A small-molecule ligand and the protein it binds are described below.
Small molecule (SMILES): O=C(O)[C@H]1CCCN1

Sequence of chain 1.A:
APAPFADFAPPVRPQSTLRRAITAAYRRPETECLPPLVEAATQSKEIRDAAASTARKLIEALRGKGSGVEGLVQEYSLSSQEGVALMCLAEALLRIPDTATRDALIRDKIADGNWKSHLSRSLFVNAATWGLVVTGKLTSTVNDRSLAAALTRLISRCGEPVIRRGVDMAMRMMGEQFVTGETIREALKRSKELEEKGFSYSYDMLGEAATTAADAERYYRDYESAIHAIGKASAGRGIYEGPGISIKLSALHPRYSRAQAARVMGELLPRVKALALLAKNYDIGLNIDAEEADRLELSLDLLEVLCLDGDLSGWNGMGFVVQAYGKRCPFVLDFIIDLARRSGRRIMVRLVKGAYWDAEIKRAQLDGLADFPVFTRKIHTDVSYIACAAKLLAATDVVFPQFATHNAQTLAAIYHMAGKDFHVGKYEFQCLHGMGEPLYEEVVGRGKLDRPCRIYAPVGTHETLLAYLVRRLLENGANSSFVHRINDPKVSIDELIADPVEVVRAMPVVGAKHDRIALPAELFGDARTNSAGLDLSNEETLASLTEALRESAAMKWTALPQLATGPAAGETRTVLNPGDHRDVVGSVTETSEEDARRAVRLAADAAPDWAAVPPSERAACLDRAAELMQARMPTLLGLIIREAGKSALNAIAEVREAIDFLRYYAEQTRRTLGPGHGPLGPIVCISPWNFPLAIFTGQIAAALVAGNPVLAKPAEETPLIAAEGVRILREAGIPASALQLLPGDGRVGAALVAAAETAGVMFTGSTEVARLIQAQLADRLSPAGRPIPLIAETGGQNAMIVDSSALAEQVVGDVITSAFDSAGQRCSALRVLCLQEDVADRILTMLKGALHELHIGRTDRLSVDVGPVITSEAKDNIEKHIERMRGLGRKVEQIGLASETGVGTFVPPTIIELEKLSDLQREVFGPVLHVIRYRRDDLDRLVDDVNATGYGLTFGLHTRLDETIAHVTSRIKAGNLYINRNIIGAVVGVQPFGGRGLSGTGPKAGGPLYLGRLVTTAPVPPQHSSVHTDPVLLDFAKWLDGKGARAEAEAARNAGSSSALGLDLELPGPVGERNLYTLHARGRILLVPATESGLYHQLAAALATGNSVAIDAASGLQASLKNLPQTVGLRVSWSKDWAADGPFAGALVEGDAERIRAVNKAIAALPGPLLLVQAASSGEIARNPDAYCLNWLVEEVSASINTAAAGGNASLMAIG

Binding-site contacts:
Ligand atom O contacts residue ALA1005 of chain 1.A at 3.0 Å (h-bond).
Ligand atom O contacts residue PHE1012 of chain 1.A at 4.1 Å.
Ligand atom OXT contacts residue SER847 of chain 1.A at 3.2 Å (h-bond).
Ligand atom O contacts residue GLY1004 of chain 1.A at 3.0 Å (h-bond).
Ligand atom O contacts residue ARG845 of chain 1.A at 4.3 Å.
Ligand atom OXT contacts residue PHE710 of chain 1.A at 3.2 Å.
Ligand atom CG contacts residue GLU676 of chain 1.A at 3.9 Å.
Ligand atom C contacts residue SER847 of chain 1.A at 3.5 Å.
Ligand atom CG contacts residue PHE1012 of chain 1.A at 3.6 Å (hydrophobic).
Ligand atom CD contacts residue GLU676 of chain 1.A at 3.2 Å.
Ligand atom CD contacts residue ILE714 of chain 1.A at 3.8 Å (hydrophobic).
Ligand atom CB contacts residue PHE1012 of chain 1.A at 3.6 Å (hydrophobic).
Ligand atom C contacts residue GLY1004 of chain 1.A at 3.5 Å.
Ligand atom CG contacts residue ILE714 of chain 1.A at 4.2 Å (hydrophobic).
Ligand atom CB contacts residue GLU676 of chain 1.A at 3.6 Å.
Ligand atom C contacts residue PHE710 of chain 1.A at 4.2 Å (hydrophobic).
Ligand atom CA contacts residue GLU676 of chain 1.A at 3.5 Å.
Ligand atom OXT contacts residue GLY1004 of chain 1.A at 3.9 Å.
Ligand atom O contacts residue ILE1003 of chain 1.A at 3.8 Å.
Ligand atom C contacts residue ARG845 of chain 1.A at 3.8 Å.
Ligand atom CA contacts residue ALA1005 of chain 1.A at 3.8 Å (hydrophobic).
Ligand atom C contacts residue ALA1005 of chain 1.A at 3.6 Å (hydrophobic).
Ligand atom CD contacts residue PHE710 of chain 1.A at 3.7 Å (hydrophobic).
Ligand atom OXT contacts residue ARG845 of chain 1.A at 3.0 Å (salt-bridge).
Ligand atom CB contacts residue ALA1005 of chain 1.A at 3.8 Å (hydrophobic).
Ligand atom CA contacts residue GLY1004 of chain 1.A at 4.4 Å.
Ligand atom O contacts residue SER847 of chain 1.A at 3.1 Å (h-bond).
Ligand atom N contacts residue GLU676 of chain 1.A at 2.9 Å (salt-bridge).
Ligand atom N contacts residue PHE710 of chain 1.A at 3.4 Å.
Ligand atom CA contacts residue PHE710 of chain 1.A at 4.4 Å (hydrophobic).
Ligand atom N contacts residue ARG845 of chain 1.A at 4.5 Å.